Sequence of chain 30.D:
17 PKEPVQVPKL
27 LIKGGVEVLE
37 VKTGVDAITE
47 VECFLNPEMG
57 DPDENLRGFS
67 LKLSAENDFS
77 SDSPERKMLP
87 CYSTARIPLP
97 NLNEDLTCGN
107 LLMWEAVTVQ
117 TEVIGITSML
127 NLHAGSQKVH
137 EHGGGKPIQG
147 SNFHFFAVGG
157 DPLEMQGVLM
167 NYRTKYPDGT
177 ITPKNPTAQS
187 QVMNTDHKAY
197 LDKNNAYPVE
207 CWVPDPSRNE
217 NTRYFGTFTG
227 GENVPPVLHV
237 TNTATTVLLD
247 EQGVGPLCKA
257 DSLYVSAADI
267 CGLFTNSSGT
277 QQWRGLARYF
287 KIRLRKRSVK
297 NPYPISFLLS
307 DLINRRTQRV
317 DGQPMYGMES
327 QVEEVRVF

Sequence of chain 30.B:
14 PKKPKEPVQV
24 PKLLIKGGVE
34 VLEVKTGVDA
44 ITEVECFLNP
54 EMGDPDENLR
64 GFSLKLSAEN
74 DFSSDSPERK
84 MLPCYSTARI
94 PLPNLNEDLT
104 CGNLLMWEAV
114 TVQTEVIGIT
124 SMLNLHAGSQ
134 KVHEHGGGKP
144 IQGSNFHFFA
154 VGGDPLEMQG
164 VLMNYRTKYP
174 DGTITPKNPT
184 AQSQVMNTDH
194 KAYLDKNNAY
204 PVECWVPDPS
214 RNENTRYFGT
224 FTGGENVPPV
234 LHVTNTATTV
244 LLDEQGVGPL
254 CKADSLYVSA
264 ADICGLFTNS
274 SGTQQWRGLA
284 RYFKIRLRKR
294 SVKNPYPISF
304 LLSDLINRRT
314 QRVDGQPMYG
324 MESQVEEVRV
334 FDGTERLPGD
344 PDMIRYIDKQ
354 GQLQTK

Sequence of chain 30.C:
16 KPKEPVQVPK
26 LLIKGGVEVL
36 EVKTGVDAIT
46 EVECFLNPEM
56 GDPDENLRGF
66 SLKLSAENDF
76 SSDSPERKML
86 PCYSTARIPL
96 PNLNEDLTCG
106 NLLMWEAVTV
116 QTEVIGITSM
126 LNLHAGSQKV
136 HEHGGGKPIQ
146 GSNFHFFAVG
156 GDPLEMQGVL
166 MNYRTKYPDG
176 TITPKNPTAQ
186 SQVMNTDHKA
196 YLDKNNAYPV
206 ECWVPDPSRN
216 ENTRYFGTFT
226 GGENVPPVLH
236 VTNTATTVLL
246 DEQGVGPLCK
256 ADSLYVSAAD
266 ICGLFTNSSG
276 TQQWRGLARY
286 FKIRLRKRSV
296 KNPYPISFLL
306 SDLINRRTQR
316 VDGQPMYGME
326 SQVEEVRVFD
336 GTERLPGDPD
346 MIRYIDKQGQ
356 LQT

Binding-site contacts:
Ligand atom O8 contacts residue GLN278 of chain 30.C at 3.4 Å (h-bond).
Ligand atom C9 contacts residue GLN278 of chain 30.C at 3.1 Å.
Ligand atom C1 contacts residue THR276 of chain 30.C at 3.2 Å.
Ligand atom C9 contacts residue LEU67 of chain 30.C at 4.1 Å (hydrophobic).
Ligand atom C11 contacts residue ASN272 of chain 30.C at 3.6 Å.
Ligand atom O1A contacts residue THR276 of chain 30.C at 2.3 Å (h-bond).
Ligand atom C10 contacts residue GLN278 of chain 30.C at 4.0 Å.
Ligand atom C10 contacts residue ASN272 of chain 30.C at 3.9 Å.
Ligand atom O9 contacts residue GLN278 of chain 30.C at 3.9 Å.
Ligand atom O9 contacts residue LEU67 of chain 30.C at 3.4 Å.
Ligand atom N5 contacts residue ASN272 of chain 30.C at 3.2 Å (h-bond).
Ligand atom C1 contacts residue LYS68 of chain 30.C at 3.6 Å.
Ligand atom C5 contacts residue ASN272 of chain 30.C at 4.2 Å.
Ligand atom C11 contacts residue THR276 of chain 30.C at 3.3 Å.
Ligand atom O1B contacts residue LYS68 of chain 30.C at 3.9 Å.
Ligand atom N5 contacts residue GLN278 of chain 30.C at 3.7 Å.
Ligand atom C8 contacts residue GLN278 of chain 30.C at 3.6 Å.
Ligand atom O1A contacts residue LYS68 of chain 30.C at 2.8 Å.
Ligand atom C10 contacts residue PHE75 of chain 30.D at 4.1 Å (hydrophobic).
Ligand atom C1 contacts residue ASN272 of chain 30.C at 4.1 Å.
Ligand atom C11 contacts residue SER274 of chain 30.C at 4.1 Å.
Ligand atom C11 contacts residue GLN278 of chain 30.C at 3.5 Å.
Ligand atom C1 contacts residue SER274 of chain 30.C at 4.1 Å.
Ligand atom C11 contacts residue PHE75 of chain 30.D at 3.3 Å (hydrophobic).
Ligand atom O10 contacts residue PHE75 of chain 30.D at 3.8 Å.
Ligand atom O8 contacts residue ASN272 of chain 30.C at 3.4 Å (h-bond).
Ligand atom C6 contacts residue ASN272 of chain 30.C at 3.7 Å.
Ligand atom C6 contacts residue LYS68 of chain 30.C at 4.2 Å.
Ligand atom O1B contacts residue THR276 of chain 30.C at 3.5 Å (h-bond).
Ligand atom O8 contacts residue THR276 of chain 30.C at 3.6 Å.
Ligand atom C11 contacts residue PHE65 of chain 30.C at 3.4 Å (hydrophobic).
Ligand atom C11 contacts residue PHE270 of chain 30.C at 3.8 Å (hydrophobic).
Ligand atom C11 contacts residue HIS138 of chain 30.B at 3.1 Å.
Ligand atom C9 contacts residue LYS68 of chain 30.C at 3.8 Å.
Ligand atom O1A contacts residue ASN272 of chain 30.C at 3.6 Å (h-bond).
Ligand atom O1B contacts residue SER274 of chain 30.C at 2.9 Å (h-bond).
Ligand atom O7 contacts residue LEU62 of chain 30.C at 4.0 Å.
Ligand atom C7 contacts residue GLN278 of chain 30.C at 3.8 Å.
Ligand atom O8 contacts residue LYS68 of chain 30.C at 3.4 Å.
Ligand atom O9 contacts residue LYS68 of chain 30.C at 2.9 Å (salt-bridge).

A small-molecule ligand and the protein it binds are described below.
Small molecule (SMILES): CC(=O)N[C@H]1[C@H]([C@H](O)[C@H](O)CO)O[C@@](O[C@H](CO)[C@@H](O)[C@@H]2O[C@@H](C(=O)O)C[C@H](O)[C@H]2NC(C)=O)(C(=O)O)C[C@@H]1O